Sequence of chain 1.A:
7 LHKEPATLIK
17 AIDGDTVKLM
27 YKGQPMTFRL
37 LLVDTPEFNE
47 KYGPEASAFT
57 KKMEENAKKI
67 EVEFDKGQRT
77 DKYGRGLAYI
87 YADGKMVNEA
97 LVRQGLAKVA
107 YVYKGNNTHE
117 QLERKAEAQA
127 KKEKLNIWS

A small-molecule ligand and the protein it binds are described below.
Small molecule (SMILES): Cc1cn([C@H]2C[C@H](OP(=O)(O)O)[C@@H](COP(=O)(O)O)O2)c(=O)[nH]c1=O

Binding-site contacts:
Ligand atom C2' contacts residue TYR109 of chain 1.A at 3.5 Å (hydrophobic).
Ligand atom O5' contacts residue ARG81 of chain 1.A at 3.1 Å (salt-bridge).
Ligand atom O5P contacts residue CA1 of chain 1.B at 3.2 Å.
Ligand atom P1 contacts residue LYS78 of chain 1.A at 3.7 Å.
Ligand atom O3' contacts residue LYS78 of chain 1.A at 3.4 Å (salt-bridge).
Ligand atom O5P contacts residue ARG35 of chain 1.A at 2.9 Å (salt-bridge).
Ligand atom P1 contacts residue TYR79 of chain 1.A at 3.7 Å.
Ligand atom C5 contacts residue LEU83 of chain 1.A at 4.0 Å (hydrophobic).
Ligand atom C3' contacts residue TYR107 of chain 1.A at 3.9 Å (hydrophobic).
Ligand atom O1P contacts residue LYS78 of chain 1.A at 2.7 Å (salt-bridge).
Ligand atom C5 contacts residue TYR107 of chain 1.A at 4.0 Å (hydrophobic).
Ligand atom O4' contacts residue ARG81 of chain 1.A at 3.0 Å (salt-bridge).
Ligand atom N3 contacts residue LEU83 of chain 1.A at 3.9 Å.
Ligand atom O4P contacts residue ARG81 of chain 1.A at 2.7 Å (salt-bridge).
Ligand atom C5M contacts residue LEU36 of chain 1.A at 3.9 Å (hydrophobic).
Ligand atom O4 contacts residue LEU37 of chain 1.A at 3.8 Å.
Ligand atom C2 contacts residue ASP77 of chain 1.A at 4.0 Å.
Ligand atom P2 contacts residue CA1 of chain 1.B at 4.1 Å.
Ligand atom O5' contacts residue ARG35 of chain 1.A at 3.6 Å.
Ligand atom O2P contacts residue TYR79 of chain 1.A at 2.7 Å (h-bond).
Ligand atom O4 contacts residue TYR109 of chain 1.A at 3.9 Å.
Ligand atom C2' contacts residue TYR107 of chain 1.A at 3.9 Å (hydrophobic).
Ligand atom C5M contacts residue ARG35 of chain 1.A at 3.7 Å.
Ligand atom P2 contacts residue ARG81 of chain 1.A at 3.9 Å.
Ligand atom C5' contacts residue ARG81 of chain 1.A at 4.0 Å.
Ligand atom O5P contacts residue TYR107 of chain 1.A at 4.1 Å.
Ligand atom C4 contacts residue TYR109 of chain 1.A at 3.6 Å (hydrophobic).
Ligand atom O1P contacts residue TYR79 of chain 1.A at 3.5 Å (h-bond).
Ligand atom C2 contacts residue TYR109 of chain 1.A at 3.9 Å (hydrophobic).
Ligand atom C5' contacts residue TYR107 of chain 1.A at 3.6 Å (hydrophobic).
Ligand atom C4' contacts residue ARG81 of chain 1.A at 3.8 Å.
Ligand atom O2 contacts residue TYR109 of chain 1.A at 4.0 Å.
Ligand atom O2 contacts residue ASP77 of chain 1.A at 3.8 Å.
Ligand atom P2 contacts residue ARG35 of chain 1.A at 3.6 Å.
Ligand atom O4 contacts residue LEU83 of chain 1.A at 3.7 Å.
Ligand atom O4P contacts residue ARG35 of chain 1.A at 2.8 Å (salt-bridge).
Ligand atom N3 contacts residue TYR109 of chain 1.A at 3.5 Å.
Ligand atom C4 contacts residue LEU83 of chain 1.A at 3.7 Å (hydrophobic).
Ligand atom C5M contacts residue TYR107 of chain 1.A at 3.7 Å (hydrophobic).
Ligand atom O5P contacts residue ASP40 of chain 1.A at 3.3 Å (salt-bridge).